A small-molecule ligand and the protein it binds are described below.
Small molecule (SMILES): CC(=O)N[C@@H]1[C@@H](O)[C@H](O)[C@@H](CO)O[C@H]1O

Binding-site contacts:
Ligand atom C1 contacts residue ASN454 of chain 1.A at 1.4 Å.
Ligand atom O7 contacts residue ASN454 of chain 1.A at 4.2 Å.
Ligand atom O5 contacts residue ASN454 of chain 1.A at 2.4 Å (h-bond).
Ligand atom C2 contacts residue ASN454 of chain 1.A at 2.5 Å.
Ligand atom C3 contacts residue ASN454 of chain 1.A at 3.8 Å.
Ligand atom C7 contacts residue ASN454 of chain 1.A at 3.8 Å.
Ligand atom N2 contacts residue ASN454 of chain 1.A at 2.9 Å (h-bond).
Ligand atom C5 contacts residue ASN454 of chain 1.A at 3.7 Å.
Ligand atom C4 contacts residue ASN454 of chain 1.A at 4.2 Å.

Sequence of chain 1.A:
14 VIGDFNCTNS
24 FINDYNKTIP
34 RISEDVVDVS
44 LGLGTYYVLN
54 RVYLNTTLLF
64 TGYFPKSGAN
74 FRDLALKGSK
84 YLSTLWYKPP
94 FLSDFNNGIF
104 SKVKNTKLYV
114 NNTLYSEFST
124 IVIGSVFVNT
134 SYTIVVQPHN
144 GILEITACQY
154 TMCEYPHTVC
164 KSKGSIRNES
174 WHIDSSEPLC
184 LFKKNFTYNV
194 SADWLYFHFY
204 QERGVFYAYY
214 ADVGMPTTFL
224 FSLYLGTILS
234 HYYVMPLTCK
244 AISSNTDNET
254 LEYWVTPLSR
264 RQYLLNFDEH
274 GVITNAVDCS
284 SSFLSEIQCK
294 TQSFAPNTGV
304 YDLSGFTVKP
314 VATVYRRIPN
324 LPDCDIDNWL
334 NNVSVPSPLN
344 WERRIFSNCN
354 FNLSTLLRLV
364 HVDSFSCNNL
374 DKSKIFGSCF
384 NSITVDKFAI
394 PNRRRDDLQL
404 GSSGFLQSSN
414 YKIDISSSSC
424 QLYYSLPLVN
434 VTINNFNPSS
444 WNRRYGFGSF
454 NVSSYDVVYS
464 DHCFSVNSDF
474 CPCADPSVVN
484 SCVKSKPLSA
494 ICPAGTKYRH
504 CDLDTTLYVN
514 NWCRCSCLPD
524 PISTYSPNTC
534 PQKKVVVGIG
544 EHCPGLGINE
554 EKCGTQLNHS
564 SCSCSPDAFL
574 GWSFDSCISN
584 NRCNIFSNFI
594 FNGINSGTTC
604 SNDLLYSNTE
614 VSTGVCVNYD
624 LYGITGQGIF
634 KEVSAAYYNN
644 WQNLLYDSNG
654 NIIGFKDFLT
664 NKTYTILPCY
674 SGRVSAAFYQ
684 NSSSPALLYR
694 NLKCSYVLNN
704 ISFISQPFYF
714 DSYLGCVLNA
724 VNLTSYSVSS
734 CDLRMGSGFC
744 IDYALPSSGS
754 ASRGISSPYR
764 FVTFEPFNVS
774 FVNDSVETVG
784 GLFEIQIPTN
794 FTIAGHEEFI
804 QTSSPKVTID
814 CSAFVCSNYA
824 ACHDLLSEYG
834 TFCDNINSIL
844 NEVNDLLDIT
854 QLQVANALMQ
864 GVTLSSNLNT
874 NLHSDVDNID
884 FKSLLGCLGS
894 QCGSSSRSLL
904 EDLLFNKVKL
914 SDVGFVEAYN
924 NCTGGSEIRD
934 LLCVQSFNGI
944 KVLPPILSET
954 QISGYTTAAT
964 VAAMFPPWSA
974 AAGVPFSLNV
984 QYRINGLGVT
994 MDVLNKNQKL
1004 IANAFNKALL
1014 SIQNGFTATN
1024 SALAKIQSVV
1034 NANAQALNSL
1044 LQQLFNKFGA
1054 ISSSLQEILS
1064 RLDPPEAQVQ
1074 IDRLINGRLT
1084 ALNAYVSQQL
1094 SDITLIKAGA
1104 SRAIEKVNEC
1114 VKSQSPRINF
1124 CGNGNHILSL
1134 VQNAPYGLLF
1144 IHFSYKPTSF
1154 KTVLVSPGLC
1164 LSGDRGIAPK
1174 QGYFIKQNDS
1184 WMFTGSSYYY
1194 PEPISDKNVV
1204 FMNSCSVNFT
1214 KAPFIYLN